Sequence of chain 1.B:
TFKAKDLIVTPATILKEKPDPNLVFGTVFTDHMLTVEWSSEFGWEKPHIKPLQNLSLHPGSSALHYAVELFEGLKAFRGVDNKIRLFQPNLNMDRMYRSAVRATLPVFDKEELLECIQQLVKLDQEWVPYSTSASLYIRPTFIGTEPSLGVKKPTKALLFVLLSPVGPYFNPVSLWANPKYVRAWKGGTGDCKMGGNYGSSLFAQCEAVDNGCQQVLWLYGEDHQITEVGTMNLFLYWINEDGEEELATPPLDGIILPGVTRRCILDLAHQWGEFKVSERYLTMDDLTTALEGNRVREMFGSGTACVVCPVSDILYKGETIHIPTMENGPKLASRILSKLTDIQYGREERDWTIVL

Binding-site contacts:
Ligand atom C6R contacts residue THR260 of chain 1.B at 3.6 Å.
Ligand atom C3R contacts residue PHE49 of chain 1.B at 4.1 Å (hydrophobic).
Ligand atom OB contacts residue ALA334 of chain 1.B at 2.5 Å (h-bond).
Ligand atom C5R contacts residue TYR227 of chain 1.B at 4.2 Å (hydrophobic).
Ligand atom OB contacts residue GLY332 of chain 1.B at 3.8 Å.
Ligand atom C1R contacts residue THR260 of chain 1.B at 4.0 Å.
Ligand atom OB contacts residue THR333 of chain 1.B at 3.0 Å (h-bond).
Ligand atom C3R contacts residue TYR161 of chain 1.B at 4.2 Å (hydrophobic).
Ligand atom C contacts residue ALA334 of chain 1.B at 3.4 Å (hydrophobic).
Ligand atom N1 contacts residue THR260 of chain 1.B at 2.5 Å (h-bond).
Ligand atom C4R contacts residue PHE95 of chain 1.B at 4.0 Å (hydrophobic).
Ligand atom C2 contacts residue THR260 of chain 1.B at 3.1 Å.
Ligand atom C3R contacts residue TYR193 of chain 1.B at 4.3 Å (hydrophobic).
Ligand atom C contacts residue THR333 of chain 1.B at 3.5 Å.
Ligand atom OA contacts residue ALA334 of chain 1.B at 3.6 Å (h-bond).
Ligand atom OB contacts residue PLP1 of chain 1.F at 3.9 Å.
Ligand atom C3 contacts residue THR260 of chain 1.B at 3.9 Å.
Ligand atom C2R contacts residue PHE49 of chain 1.B at 4.3 Å (hydrophobic).
Ligand atom C5R contacts residue THR260 of chain 1.B at 3.7 Å.
Ligand atom C5R contacts residue PHE95 of chain 1.B at 4.2 Å (hydrophobic).
Ligand atom N1 contacts residue TYR193 of chain 1.B at 3.8 Å.
Ligand atom C2R contacts residue ARG163 of chain 1.B at 4.2 Å.
Ligand atom C contacts residue PLP1 of chain 1.F at 4.1 Å.
Ligand atom C4R contacts residue VAL175 of chain 1.A at 3.7 Å (hydrophobic).
Ligand atom C3R contacts residue ARG163 of chain 1.B at 3.7 Å.
Ligand atom OA contacts residue THR333 of chain 1.B at 3.5 Å (h-bond).
Ligand atom C2R contacts residue TYR161 of chain 1.B at 3.6 Å (hydrophobic).
Ligand atom C contacts residue GLY332 of chain 1.B at 4.0 Å.
Ligand atom C2 contacts residue TYR193 of chain 1.B at 3.6 Å (hydrophobic).
Ligand atom OA contacts residue MET261 of chain 1.B at 3.9 Å.
Ligand atom C3 contacts residue PLP1 of chain 1.F at 3.8 Å.
Ligand atom C3R contacts residue TYR90 of chain 1.A at 3.8 Å (hydrophobic).
Ligand atom C6R contacts residue LYS222 of chain 1.B at 4.3 Å.
Ligand atom OA contacts residue GLY332 of chain 1.B at 3.3 Å.
Ligand atom N1 contacts residue MET261 of chain 1.B at 3.5 Å.
Ligand atom OA contacts residue THR260 of chain 1.B at 4.1 Å.
Ligand atom C4R contacts residue ARG163 of chain 1.B at 3.5 Å.
Ligand atom C6R contacts residue PLP1 of chain 1.F at 4.0 Å.
Ligand atom C5R contacts residue VAL175 of chain 1.A at 3.6 Å (hydrophobic).
Ligand atom C4R contacts residue TYR90 of chain 1.A at 3.2 Å (hydrophobic).

Sequence of chain 1.A:
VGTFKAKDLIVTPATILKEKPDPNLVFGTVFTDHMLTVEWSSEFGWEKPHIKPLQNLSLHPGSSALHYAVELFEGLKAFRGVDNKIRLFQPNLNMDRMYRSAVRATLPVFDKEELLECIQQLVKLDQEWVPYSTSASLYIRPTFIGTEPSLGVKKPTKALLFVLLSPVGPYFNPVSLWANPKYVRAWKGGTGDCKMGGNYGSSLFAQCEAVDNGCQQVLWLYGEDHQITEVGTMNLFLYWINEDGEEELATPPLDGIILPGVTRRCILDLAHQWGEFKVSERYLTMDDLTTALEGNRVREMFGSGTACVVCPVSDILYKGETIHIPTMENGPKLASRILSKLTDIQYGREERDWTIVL

The small molecule below binds the protein below.
Small molecule (SMILES): NCC1(CC(=O)O)CCCCC1